Sequence of chain 1.D:
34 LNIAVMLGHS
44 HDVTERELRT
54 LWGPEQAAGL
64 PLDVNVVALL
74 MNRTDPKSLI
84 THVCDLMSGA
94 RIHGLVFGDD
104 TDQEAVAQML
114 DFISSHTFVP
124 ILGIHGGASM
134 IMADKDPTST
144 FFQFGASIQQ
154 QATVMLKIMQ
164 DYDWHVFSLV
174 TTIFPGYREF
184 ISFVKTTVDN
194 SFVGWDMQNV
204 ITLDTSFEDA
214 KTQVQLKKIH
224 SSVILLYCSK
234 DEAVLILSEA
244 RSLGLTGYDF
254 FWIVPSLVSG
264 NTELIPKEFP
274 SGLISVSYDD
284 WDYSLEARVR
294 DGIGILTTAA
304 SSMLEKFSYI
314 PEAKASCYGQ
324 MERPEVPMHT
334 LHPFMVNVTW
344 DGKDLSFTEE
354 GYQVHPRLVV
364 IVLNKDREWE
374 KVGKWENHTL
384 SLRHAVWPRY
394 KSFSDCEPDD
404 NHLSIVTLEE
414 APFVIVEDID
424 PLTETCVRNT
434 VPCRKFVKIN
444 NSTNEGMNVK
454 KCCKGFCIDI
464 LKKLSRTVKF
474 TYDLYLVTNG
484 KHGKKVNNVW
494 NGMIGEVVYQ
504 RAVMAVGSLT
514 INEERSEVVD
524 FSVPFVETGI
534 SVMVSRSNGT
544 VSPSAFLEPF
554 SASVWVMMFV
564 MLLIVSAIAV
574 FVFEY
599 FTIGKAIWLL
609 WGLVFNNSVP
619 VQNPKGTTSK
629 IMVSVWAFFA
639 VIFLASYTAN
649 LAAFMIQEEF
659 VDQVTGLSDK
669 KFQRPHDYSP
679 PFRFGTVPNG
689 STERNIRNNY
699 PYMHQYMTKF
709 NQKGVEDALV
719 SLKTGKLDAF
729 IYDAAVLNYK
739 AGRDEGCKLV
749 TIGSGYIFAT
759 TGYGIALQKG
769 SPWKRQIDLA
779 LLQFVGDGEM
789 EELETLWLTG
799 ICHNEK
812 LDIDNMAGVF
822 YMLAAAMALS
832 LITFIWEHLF

The protein below binds the small molecule below.
Small molecule (SMILES): CC(=O)N[C@@H]1[C@@H](O)[C@H](O)[C@@H](CO)O[C@H]1O

Binding-site contacts:
Ligand atom C7 contacts residue ASN340 of chain 1.D at 3.9 Å.
Ligand atom C4 contacts residue ASN340 of chain 1.D at 4.2 Å.
Ligand atom N2 contacts residue ASN340 of chain 1.D at 2.9 Å (h-bond).
Ligand atom C5 contacts residue ASN340 of chain 1.D at 3.7 Å.
Ligand atom C8 contacts residue SER305 of chain 1.D at 4.3 Å.
Ligand atom C2 contacts residue ASN340 of chain 1.D at 2.5 Å.
Ligand atom O5 contacts residue ASN340 of chain 1.D at 2.4 Å (h-bond).
Ligand atom C1 contacts residue ASN340 of chain 1.D at 1.4 Å.
Ligand atom C3 contacts residue ASN340 of chain 1.D at 3.8 Å.
Ligand atom O7 contacts residue ASN340 of chain 1.D at 4.3 Å.